Binding-site contacts:
Ligand atom C4 contacts residue VAL296 of chain 4.F at 4.3 Å (hydrophobic).
Ligand atom C4 contacts residue TYR72 of chain 4.F at 3.5 Å (hydrophobic).
Ligand atom C1 contacts residue ARG77 of chain 4.F at 3.5 Å.
Ligand atom C3 contacts residue VAL296 of chain 4.F at 3.5 Å (hydrophobic).
Ligand atom C11 contacts residue ASP85 of chain 3.F at 3.7 Å.
Ligand atom O8 contacts residue TYR72 of chain 4.F at 4.2 Å.
Ligand atom C7 contacts residue TYR72 of chain 4.F at 4.2 Å (hydrophobic).
Ligand atom C6 contacts residue TYR72 of chain 4.F at 3.6 Å (hydrophobic).
Ligand atom C4 contacts residue GLY78 of chain 4.F at 3.4 Å.
Ligand atom O10 contacts residue THR291 of chain 4.F at 3.7 Å.
Ligand atom O3 contacts residue ASN80 of chain 4.F at 4.0 Å.
Ligand atom O4 contacts residue THR291 of chain 4.F at 3.3 Å.
Ligand atom C10 contacts residue TYR72 of chain 4.F at 4.1 Å (hydrophobic).
Ligand atom O1B contacts residue TYR72 of chain 4.F at 4.1 Å.
Ligand atom C1 contacts residue TYR72 of chain 4.F at 3.8 Å (hydrophobic).
Ligand atom O1A contacts residue GLY78 of chain 4.F at 3.7 Å.
Ligand atom C3 contacts residue HIS298 of chain 4.F at 4.1 Å.
Ligand atom O8 contacts residue ARG77 of chain 4.F at 3.9 Å.
Ligand atom O1B contacts residue ARG77 of chain 4.F at 2.9 Å (salt-bridge).
Ligand atom N5 contacts residue TYR72 of chain 4.F at 3.1 Å (h-bond).
Ligand atom O4 contacts residue HIS298 of chain 4.F at 3.1 Å (h-bond).
Ligand atom C5 contacts residue TYR72 of chain 4.F at 3.6 Å (hydrophobic).
Ligand atom O3 contacts residue GLY78 of chain 4.F at 3.7 Å.
Ligand atom C4 contacts residue HIS298 of chain 4.F at 4.1 Å.
Ligand atom C5 contacts residue ASN93 of chain 4.F at 4.2 Å.
Ligand atom O4 contacts residue GLY78 of chain 4.F at 3.1 Å.
Ligand atom O6 contacts residue ASN93 of chain 4.F at 2.9 Å (h-bond).
Ligand atom O10 contacts residue ASN293 of chain 4.F at 3.5 Å (h-bond).
Ligand atom O1A contacts residue TYR72 of chain 4.F at 3.2 Å.
Ligand atom O1A contacts residue ARG77 of chain 4.F at 3.0 Å (salt-bridge).
Ligand atom O4 contacts residue VAL296 of chain 4.F at 3.8 Å.
Ligand atom C2 contacts residue GLY78 of chain 4.F at 4.2 Å.
Ligand atom C3 contacts residue GLY78 of chain 4.F at 4.0 Å.
Ligand atom C6 contacts residue ASN93 of chain 4.F at 3.1 Å.
Ligand atom C3 contacts residue ARG77 of chain 4.F at 3.9 Å.
Ligand atom O4 contacts residue ILE79 of chain 4.F at 3.5 Å (h-bond).
Ligand atom C6 contacts residue THR94 of chain 4.F at 4.2 Å.
Ligand atom O4 contacts residue TYR72 of chain 4.F at 4.3 Å.
Ligand atom O4 contacts residue ASN80 of chain 4.F at 4.2 Å.
Ligand atom C3 contacts residue GLY78 of chain 4.F at 4.2 Å.

A protein and the small-molecule ligand that binds it are described below.
Small molecule (SMILES): CC(=O)N[C@H]1[C@H]([C@H](O)[C@H](O)CO)O[C@@](O[C@H]2[C@@H](O)[C@@H](CO)O[C@@H](O[C@H]3[C@H](O)[C@@H](O)[C@H](O)O[C@@H]3CO)[C@@H]2O)(C(=O)O)C[C@@H]1O

Sequence of chain 3.F:
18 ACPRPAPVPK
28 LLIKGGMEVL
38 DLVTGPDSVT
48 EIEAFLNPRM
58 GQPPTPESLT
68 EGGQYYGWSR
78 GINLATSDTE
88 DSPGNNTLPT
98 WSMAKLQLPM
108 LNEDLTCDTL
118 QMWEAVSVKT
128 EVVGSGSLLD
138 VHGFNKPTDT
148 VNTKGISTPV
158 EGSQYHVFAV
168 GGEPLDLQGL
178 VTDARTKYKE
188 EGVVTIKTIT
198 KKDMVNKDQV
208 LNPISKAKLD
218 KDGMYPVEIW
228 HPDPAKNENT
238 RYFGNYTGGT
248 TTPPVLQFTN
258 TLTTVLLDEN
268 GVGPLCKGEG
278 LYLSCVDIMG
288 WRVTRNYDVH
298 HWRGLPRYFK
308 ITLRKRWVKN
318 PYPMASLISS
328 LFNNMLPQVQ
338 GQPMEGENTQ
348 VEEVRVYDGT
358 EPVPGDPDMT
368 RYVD

Sequence of chain 4.F:
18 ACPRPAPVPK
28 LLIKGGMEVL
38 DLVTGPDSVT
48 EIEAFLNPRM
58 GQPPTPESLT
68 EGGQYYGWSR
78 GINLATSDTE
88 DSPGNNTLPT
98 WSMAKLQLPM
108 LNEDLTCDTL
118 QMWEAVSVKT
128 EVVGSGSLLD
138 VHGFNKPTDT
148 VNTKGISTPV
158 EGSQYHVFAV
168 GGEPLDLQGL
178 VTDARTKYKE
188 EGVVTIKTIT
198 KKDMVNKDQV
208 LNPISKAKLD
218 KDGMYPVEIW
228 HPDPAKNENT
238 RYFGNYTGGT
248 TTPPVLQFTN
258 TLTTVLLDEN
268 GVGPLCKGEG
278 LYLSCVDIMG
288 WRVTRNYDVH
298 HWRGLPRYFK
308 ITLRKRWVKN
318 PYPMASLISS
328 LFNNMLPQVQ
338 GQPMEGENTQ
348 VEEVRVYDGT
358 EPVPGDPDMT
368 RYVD